The protein below binds the small molecule below.
Small molecule (SMILES): COc1cc2ncc3c(c2cc1-c1cn(C)nc1C)n(-c1c(F)cncc1OC)c(=O)n3C

Binding-site contacts:
Ligand atom C11 contacts residue TRP2769 of chain 1.B at 3.5 Å (hydrophobic).
Ligand atom C27 contacts residue GLU2768 of chain 1.B at 3.6 Å.
Ligand atom C31 contacts residue TRP2769 of chain 1.B at 3.4 Å (hydrophobic).
Ligand atom C28 contacts residue LEU2877 of chain 1.B at 3.7 Å (hydrophobic).
Ligand atom C4 contacts residue ILE2888 of chain 1.B at 3.7 Å (hydrophobic).
Ligand atom C25 contacts residue LEU2715 of chain 1.B at 3.5 Å (hydrophobic).
Ligand atom C1 contacts residue TRP2769 of chain 1.B at 3.7 Å (hydrophobic).
Ligand atom C1 contacts residue GLY2694 of chain 1.B at 3.7 Å.
Ligand atom C24 contacts residue ILE2888 of chain 1.B at 3.7 Å (hydrophobic).
Ligand atom C18 contacts residue ASP2725 of chain 1.B at 3.5 Å.
Ligand atom O2 contacts residue TRP2769 of chain 1.B at 3.3 Å.
Ligand atom C15 contacts residue LEU2767 of chain 1.B at 3.3 Å (hydrophobic).
Ligand atom F3 contacts residue PRO2775 of chain 1.B at 3.5 Å.
Ligand atom C5 contacts residue GLN2874 of chain 1.B at 3.6 Å.
Ligand atom N14 contacts residue TRP2769 of chain 1.B at 3.8 Å.
Ligand atom N33 contacts residue TRP2769 of chain 1.B at 3.8 Å.
Ligand atom C29 contacts residue TRP2769 of chain 1.B at 3.8 Å (hydrophobic).
Ligand atom C32 contacts residue TRP2769 of chain 1.B at 3.7 Å (hydrophobic).
Ligand atom C15 contacts residue GLU2768 of chain 1.B at 3.1 Å.
Ligand atom C13 contacts residue TRP2769 of chain 1.B at 3.6 Å (hydrophobic).
Ligand atom C32 contacts residue CYS2770 of chain 1.B at 3.4 Å (hydrophobic).
Ligand atom F3 contacts residue LEU2877 of chain 1.B at 2.8 Å.
Ligand atom C32 contacts residue LEU2877 of chain 1.B at 3.7 Å (hydrophobic).
Ligand atom N12 contacts residue TRP2769 of chain 1.B at 3.3 Å.
Ligand atom C11 contacts residue THR2773 of chain 1.B at 3.0 Å.
Ligand atom F3 contacts residue ILE2888 of chain 1.B at 3.3 Å.
Ligand atom F3 contacts residue GLN2874 of chain 1.B at 3.6 Å.
Ligand atom N33 contacts residue CYS2770 of chain 1.B at 3.0 Å (h-bond).
Ligand atom C18 contacts residue LYS2717 of chain 1.B at 3.4 Å.
Ligand atom C15 contacts residue TYR2755 of chain 1.B at 3.4 Å (hydrophobic).
Ligand atom N33 contacts residue LEU2877 of chain 1.B at 3.7 Å.
Ligand atom C32 contacts residue THR2773 of chain 1.B at 3.4 Å.
Ligand atom N20 contacts residue LYS2717 of chain 1.B at 3.6 Å.
Ligand atom N21 contacts residue LYS2717 of chain 1.B at 3.1 Å (salt-bridge).
Ligand atom C30 contacts residue TRP2769 of chain 1.B at 3.5 Å (hydrophobic).
Ligand atom C29 contacts residue LEU2877 of chain 1.B at 3.8 Å (hydrophobic).
Ligand atom C23 contacts residue LEU2715 of chain 1.B at 3.7 Å (hydrophobic).
Ligand atom O16 contacts residue LEU2767 of chain 1.B at 3.1 Å.
Ligand atom C26 contacts residue LEU2715 of chain 1.B at 3.7 Å (hydrophobic).
Ligand atom O10 contacts residue PRO2775 of chain 1.B at 3.2 Å.

Sequence of chain 1.B:
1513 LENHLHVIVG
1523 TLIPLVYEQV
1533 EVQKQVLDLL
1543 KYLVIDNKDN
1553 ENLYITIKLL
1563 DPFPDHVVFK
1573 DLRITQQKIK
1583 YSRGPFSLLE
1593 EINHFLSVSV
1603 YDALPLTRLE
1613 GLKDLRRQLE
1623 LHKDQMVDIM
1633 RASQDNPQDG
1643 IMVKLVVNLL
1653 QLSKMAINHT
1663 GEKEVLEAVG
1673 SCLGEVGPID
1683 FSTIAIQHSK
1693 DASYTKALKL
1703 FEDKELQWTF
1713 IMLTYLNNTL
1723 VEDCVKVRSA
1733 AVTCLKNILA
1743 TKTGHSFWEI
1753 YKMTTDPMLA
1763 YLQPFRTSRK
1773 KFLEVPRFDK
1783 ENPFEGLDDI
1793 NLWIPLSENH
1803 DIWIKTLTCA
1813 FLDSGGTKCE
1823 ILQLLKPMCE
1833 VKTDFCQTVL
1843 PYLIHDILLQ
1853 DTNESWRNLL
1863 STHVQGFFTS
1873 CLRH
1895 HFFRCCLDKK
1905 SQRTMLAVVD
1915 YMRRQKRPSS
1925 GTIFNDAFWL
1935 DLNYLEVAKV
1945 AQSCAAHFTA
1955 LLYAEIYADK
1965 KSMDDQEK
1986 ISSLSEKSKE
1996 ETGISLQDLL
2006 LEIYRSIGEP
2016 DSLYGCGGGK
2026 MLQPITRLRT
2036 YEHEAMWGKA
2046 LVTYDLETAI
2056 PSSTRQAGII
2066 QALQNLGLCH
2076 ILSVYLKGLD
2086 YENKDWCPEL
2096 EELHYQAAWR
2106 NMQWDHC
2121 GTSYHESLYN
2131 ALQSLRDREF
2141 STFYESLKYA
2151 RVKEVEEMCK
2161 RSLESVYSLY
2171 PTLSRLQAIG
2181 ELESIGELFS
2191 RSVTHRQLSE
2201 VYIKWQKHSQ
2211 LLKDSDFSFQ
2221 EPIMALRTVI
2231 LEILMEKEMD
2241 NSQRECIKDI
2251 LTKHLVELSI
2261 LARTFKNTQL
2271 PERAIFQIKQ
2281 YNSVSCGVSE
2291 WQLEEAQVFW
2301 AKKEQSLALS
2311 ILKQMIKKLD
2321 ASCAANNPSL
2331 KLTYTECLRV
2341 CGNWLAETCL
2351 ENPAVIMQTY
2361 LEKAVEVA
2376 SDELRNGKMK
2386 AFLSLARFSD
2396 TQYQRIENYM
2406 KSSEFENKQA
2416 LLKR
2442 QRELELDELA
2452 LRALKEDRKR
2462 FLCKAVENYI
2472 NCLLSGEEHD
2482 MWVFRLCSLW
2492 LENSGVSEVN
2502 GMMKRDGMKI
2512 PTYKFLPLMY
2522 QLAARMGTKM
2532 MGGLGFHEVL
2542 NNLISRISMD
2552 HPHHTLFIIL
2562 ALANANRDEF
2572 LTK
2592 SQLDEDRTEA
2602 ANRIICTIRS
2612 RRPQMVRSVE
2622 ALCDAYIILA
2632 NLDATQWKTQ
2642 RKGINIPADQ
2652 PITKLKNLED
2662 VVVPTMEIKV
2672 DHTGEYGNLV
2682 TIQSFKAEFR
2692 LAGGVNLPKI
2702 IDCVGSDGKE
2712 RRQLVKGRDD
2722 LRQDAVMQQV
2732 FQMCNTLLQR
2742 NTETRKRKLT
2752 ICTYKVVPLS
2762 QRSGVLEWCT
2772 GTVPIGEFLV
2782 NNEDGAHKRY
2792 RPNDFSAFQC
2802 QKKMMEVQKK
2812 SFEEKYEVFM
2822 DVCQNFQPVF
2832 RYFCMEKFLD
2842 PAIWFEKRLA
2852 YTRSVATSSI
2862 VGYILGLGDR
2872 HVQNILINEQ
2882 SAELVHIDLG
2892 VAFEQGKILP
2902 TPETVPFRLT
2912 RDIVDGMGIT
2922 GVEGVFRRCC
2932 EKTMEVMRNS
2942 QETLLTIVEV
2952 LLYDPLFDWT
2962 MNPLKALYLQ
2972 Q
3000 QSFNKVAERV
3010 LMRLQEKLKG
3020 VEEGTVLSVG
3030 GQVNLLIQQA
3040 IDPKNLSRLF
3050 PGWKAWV